Binding-site contacts:
Ligand atom O contacts residue ARG111 of chain 1.A at 2.7 Å (salt-bridge).
Ligand atom O contacts residue TRP84 of chain 1.A at 3.8 Å.
Ligand atom O contacts residue ARG1 of chain 1.E at 2.3 Å (salt-bridge).
Ligand atom CG contacts residue TYR190 of chain 1.A at 3.6 Å (hydrophobic).
Ligand atom CA contacts residue TRP84 of chain 1.A at 4.4 Å (hydrophobic).
Ligand atom C contacts residue ARG111 of chain 1.A at 3.9 Å.
Ligand atom SD contacts residue TYR190 of chain 1.A at 3.7 Å.
Ligand atom C contacts residue TYR190 of chain 1.A at 3.9 Å (hydrophobic).
Ligand atom CB contacts residue TYR190 of chain 1.A at 3.5 Å (hydrophobic).
Ligand atom CA contacts residue TYR190 of chain 1.A at 4.3 Å (hydrophobic).
Ligand atom CB contacts residue ARG1 of chain 1.E at 3.1 Å.
Ligand atom C contacts residue TRP84 of chain 1.A at 3.7 Å (hydrophobic).
Ligand atom CA contacts residue ARG1 of chain 1.E at 2.5 Å.
Ligand atom CG contacts residue ARG1 of chain 1.E at 3.8 Å.
Ligand atom CE contacts residue TYR190 of chain 1.A at 3.8 Å (hydrophobic).
Ligand atom C contacts residue ARG1 of chain 1.E at 1.3 Å.
Ligand atom N contacts residue ARG1 of chain 1.E at 3.6 Å.

Sequence of chain 1.A:
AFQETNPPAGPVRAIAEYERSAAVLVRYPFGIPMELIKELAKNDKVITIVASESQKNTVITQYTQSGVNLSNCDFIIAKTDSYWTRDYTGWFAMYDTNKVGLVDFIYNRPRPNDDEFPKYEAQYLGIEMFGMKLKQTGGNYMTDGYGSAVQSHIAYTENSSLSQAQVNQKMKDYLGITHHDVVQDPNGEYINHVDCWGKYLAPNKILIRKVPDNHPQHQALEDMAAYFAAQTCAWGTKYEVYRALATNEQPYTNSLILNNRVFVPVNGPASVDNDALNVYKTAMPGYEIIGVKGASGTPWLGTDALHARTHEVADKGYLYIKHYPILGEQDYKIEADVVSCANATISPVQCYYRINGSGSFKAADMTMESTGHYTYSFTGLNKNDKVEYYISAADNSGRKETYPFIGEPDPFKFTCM

A protein and the small-molecule ligand that binds it are described below.
Small molecule (SMILES): CSCC[C@H](N)C(=O)O